This protein binds this small molecule.
Small molecule (SMILES): CCCCSC(=S)SC(C)(C)C(=O)NCCN1C(=O)CCC1=O

Sequence of chain 1.C:
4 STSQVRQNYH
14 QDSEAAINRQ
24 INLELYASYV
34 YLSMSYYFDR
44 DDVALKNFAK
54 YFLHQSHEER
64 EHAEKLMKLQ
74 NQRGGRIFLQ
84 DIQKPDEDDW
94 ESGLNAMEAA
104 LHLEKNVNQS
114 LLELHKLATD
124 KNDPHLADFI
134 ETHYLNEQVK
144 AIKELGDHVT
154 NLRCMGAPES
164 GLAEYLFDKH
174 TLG

Binding-site contacts:
Ligand atom O19 contacts residue GLY164 of chain 1.A at 4.2 Å.
Ligand atom C21 contacts residue ASP45 of chain 1.A at 4.5 Å.
Ligand atom C22 contacts residue CYS157 of chain 1.C at 3.9 Å (hydrophobic).
Ligand atom C20 contacts residue CYS157 of chain 1.C at 1.8 Å (hydrophobic).
Ligand atom C21 contacts residue CYS157 of chain 1.C at 2.7 Å (hydrophobic).
Ligand atom N17 contacts residue CYS157 of chain 1.C at 3.8 Å.
Ligand atom O19 contacts residue CYS157 of chain 1.C at 3.2 Å (h-bond).
Ligand atom C18 contacts residue CYS157 of chain 1.C at 2.7 Å (hydrophobic).

Sequence of chain 1.A:
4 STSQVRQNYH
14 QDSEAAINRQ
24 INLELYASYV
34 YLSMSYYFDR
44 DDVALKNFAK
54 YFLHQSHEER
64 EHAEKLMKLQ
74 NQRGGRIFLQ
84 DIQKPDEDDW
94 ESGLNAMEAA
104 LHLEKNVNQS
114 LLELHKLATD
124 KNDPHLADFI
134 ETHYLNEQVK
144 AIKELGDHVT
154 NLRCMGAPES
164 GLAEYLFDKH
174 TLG